Binding-site contacts:
Ligand atom C3 contacts residue SER804 of chain 1.C at 3.9 Å.
Ligand atom C1 contacts residue ASN802 of chain 1.C at 1.4 Å.
Ligand atom C7 contacts residue ASN802 of chain 1.C at 3.2 Å.
Ligand atom N2 contacts residue SER804 of chain 1.C at 3.6 Å (h-bond).
Ligand atom C8 contacts residue PHE818 of chain 1.C at 4.2 Å (hydrophobic).
Ligand atom C5 contacts residue ASN802 of chain 1.C at 3.7 Å.
Ligand atom O5 contacts residue SER804 of chain 1.C at 4.5 Å.
Ligand atom C2 contacts residue SER804 of chain 1.C at 3.9 Å.
Ligand atom C1 contacts residue SER804 of chain 1.C at 3.5 Å.
Ligand atom C2 contacts residue ASN802 of chain 1.C at 2.4 Å.
Ligand atom C7 contacts residue TYR797 of chain 1.C at 4.1 Å (hydrophobic).
Ligand atom C8 contacts residue TYR797 of chain 1.C at 3.6 Å (hydrophobic).
Ligand atom N2 contacts residue ASN802 of chain 1.C at 2.8 Å (h-bond).
Ligand atom C3 contacts residue ASN802 of chain 1.C at 3.6 Å.
Ligand atom O7 contacts residue TYR797 of chain 1.C at 3.5 Å.
Ligand atom O7 contacts residue ASN802 of chain 1.C at 3.3 Å (h-bond).
Ligand atom O7 contacts residue GLN805 of chain 1.C at 4.5 Å.
Ligand atom C8 contacts residue LYS796 of chain 1.C at 3.5 Å.
Ligand atom C8 contacts residue ASN802 of chain 1.C at 3.7 Å.
Ligand atom C8 contacts residue GLN805 of chain 1.C at 3.3 Å.
Ligand atom O5 contacts residue ASN802 of chain 1.C at 2.4 Å (h-bond).
Ligand atom C4 contacts residue ASN802 of chain 1.C at 4.2 Å.

This protein binds this small molecule.
Small molecule (SMILES): CC(=O)N[C@H]1[C@H](O[C@H]2[C@H](O)[C@@H](NC(C)=O)CO[C@@H]2CO)O[C@H](CO)[C@@H](O[C@@H]2O[C@H](CO[C@H]3O[C@H](CO)[C@@H](O)[C@H](O)[C@@H]3O)[C@@H](O)[C@H](O[C@H]3O[C@H](CO)[C@@H](O)[C@H](O)[C@@H]3O)[C@@H]2O)[C@@H]1O

Sequence of chain 1.C:
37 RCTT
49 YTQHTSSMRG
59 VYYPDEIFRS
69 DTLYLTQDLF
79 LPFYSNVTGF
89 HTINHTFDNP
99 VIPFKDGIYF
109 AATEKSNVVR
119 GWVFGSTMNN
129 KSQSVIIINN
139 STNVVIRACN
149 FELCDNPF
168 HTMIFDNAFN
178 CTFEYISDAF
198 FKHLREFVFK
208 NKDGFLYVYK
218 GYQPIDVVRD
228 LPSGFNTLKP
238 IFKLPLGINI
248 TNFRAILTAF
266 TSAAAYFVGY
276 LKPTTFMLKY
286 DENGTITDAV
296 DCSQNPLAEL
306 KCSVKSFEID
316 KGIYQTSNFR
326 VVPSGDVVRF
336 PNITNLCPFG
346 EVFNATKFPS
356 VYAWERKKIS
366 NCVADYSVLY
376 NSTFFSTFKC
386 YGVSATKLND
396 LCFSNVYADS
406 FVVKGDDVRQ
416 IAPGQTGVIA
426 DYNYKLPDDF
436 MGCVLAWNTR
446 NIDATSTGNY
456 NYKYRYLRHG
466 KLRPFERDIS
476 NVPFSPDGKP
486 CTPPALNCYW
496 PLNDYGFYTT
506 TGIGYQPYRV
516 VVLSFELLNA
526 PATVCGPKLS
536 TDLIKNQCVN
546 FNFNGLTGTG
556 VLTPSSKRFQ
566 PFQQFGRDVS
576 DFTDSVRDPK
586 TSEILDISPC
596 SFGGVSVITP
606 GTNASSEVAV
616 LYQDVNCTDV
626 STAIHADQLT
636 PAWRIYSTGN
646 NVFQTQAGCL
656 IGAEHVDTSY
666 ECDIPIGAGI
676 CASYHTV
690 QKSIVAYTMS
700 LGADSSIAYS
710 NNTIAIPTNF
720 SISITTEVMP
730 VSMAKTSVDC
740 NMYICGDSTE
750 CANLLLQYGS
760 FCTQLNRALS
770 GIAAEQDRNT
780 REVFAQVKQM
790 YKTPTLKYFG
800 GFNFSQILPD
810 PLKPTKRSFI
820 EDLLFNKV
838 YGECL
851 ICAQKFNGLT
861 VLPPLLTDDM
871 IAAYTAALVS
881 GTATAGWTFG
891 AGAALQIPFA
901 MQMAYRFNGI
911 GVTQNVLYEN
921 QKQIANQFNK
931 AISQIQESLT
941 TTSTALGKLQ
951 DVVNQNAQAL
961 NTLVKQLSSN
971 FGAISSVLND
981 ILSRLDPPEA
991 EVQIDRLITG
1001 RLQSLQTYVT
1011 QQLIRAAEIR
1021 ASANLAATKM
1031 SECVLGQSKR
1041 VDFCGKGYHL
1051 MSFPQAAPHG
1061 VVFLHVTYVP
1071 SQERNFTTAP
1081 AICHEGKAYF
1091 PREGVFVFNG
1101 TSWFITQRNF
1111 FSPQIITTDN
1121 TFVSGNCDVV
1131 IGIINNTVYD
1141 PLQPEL